Binding-site contacts:
Ligand atom O5 contacts residue ASN402 of chain 1.B at 2.4 Å (h-bond).
Ligand atom O7 contacts residue ASN402 of chain 1.B at 3.2 Å (h-bond).
Ligand atom C1 contacts residue ASN402 of chain 1.B at 1.4 Å.
Ligand atom C6 contacts residue ASN402 of chain 1.B at 4.5 Å.
Ligand atom C8 contacts residue GLN403 of chain 1.B at 4.2 Å.
Ligand atom C4 contacts residue ASN402 of chain 1.B at 4.3 Å.
Ligand atom C2 contacts residue ASN402 of chain 1.B at 2.5 Å.
Ligand atom C5 contacts residue ASN402 of chain 1.B at 3.7 Å.
Ligand atom N2 contacts residue ASN402 of chain 1.B at 2.8 Å (h-bond).
Ligand atom C3 contacts residue ASN402 of chain 1.B at 3.8 Å.
Ligand atom C8 contacts residue ASN402 of chain 1.B at 4.2 Å.
Ligand atom C7 contacts residue ASN402 of chain 1.B at 3.1 Å.

Sequence of chain 1.B:
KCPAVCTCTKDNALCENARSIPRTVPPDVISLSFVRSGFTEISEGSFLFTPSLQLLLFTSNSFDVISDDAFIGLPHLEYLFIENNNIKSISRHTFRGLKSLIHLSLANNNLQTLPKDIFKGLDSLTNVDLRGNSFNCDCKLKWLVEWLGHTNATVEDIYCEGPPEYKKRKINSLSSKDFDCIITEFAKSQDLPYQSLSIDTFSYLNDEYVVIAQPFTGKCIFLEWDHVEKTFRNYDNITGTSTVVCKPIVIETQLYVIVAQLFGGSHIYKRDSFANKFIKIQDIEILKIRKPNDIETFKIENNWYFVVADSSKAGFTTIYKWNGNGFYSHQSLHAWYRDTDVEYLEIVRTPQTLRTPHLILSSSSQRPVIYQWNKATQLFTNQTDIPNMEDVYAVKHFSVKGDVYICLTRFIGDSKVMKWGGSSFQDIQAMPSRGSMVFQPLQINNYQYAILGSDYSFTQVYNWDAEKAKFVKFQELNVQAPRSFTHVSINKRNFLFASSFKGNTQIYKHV

This small molecule binds to this protein.
Small molecule (SMILES): CC(=O)N[C@@H]1[C@@H](O)[C@H](O)[C@@H](CO)O[C@H]1O